Sequence of chain 1.A:
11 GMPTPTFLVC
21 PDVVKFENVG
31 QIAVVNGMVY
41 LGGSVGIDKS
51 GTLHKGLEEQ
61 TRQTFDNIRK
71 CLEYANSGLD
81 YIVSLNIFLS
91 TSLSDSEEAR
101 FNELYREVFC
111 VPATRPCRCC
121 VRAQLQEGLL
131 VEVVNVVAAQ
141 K

Sequence of chain 1.B:
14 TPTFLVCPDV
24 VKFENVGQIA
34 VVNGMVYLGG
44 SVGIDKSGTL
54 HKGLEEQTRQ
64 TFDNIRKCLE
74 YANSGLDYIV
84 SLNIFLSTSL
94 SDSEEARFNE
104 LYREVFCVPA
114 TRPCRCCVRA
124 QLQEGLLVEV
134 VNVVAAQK

Binding-site contacts:
Ligand atom O1 contacts residue ARG118 of chain 1.A at 2.9 Å (salt-bridge).
Ligand atom C2 contacts residue GLN126 of chain 1.B at 3.9 Å.
Ligand atom O2 contacts residue VAL29 of chain 1.B at 4.2 Å.
Ligand atom C6 contacts residue GLY43 of chain 1.B at 3.9 Å.
Ligand atom C3 contacts residue VAL29 of chain 1.B at 3.5 Å (hydrophobic).
Ligand atom O2 contacts residue GLN126 of chain 1.B at 3.1 Å (h-bond).
Ligand atom C6 contacts residue GLU132 of chain 1.B at 4.1 Å.
Ligand atom C2 contacts residue CYS119 of chain 1.A at 4.2 Å (hydrophobic).
Ligand atom O2 contacts residue ARG118 of chain 1.A at 2.8 Å (salt-bridge).
Ligand atom O1 contacts residue VAL29 of chain 1.B at 3.5 Å.
Ligand atom C2 contacts residue VAL29 of chain 1.B at 3.6 Å (hydrophobic).
Ligand atom C2 contacts residue ARG118 of chain 1.A at 3.5 Å.
Ligand atom C5 contacts residue GLN126 of chain 1.B at 4.1 Å.
Ligand atom C5 contacts residue PHE26 of chain 1.B at 3.8 Å (hydrophobic).
Ligand atom C3 contacts residue GLU132 of chain 1.B at 4.5 Å.
Ligand atom C4 contacts residue GLN126 of chain 1.B at 3.5 Å.
Ligand atom C6 contacts residue PHE26 of chain 1.B at 3.4 Å (hydrophobic).
Ligand atom O1 contacts residue CYS119 of chain 1.A at 3.3 Å.
Ligand atom O2 contacts residue CYS120 of chain 1.A at 3.5 Å.
Ligand atom C2 contacts residue CYS120 of chain 1.A at 3.9 Å (hydrophobic).
Ligand atom C6 contacts residue VAL45 of chain 1.B at 3.8 Å (hydrophobic).
Ligand atom C3 contacts residue GLN126 of chain 1.B at 4.3 Å.
Ligand atom O1 contacts residue CYS120 of chain 1.A at 3.4 Å (h-bond).

A small-molecule ligand and the protein it binds are described below.
Small molecule (SMILES): CCCCC(=O)O